Sequence of chain 1.D:
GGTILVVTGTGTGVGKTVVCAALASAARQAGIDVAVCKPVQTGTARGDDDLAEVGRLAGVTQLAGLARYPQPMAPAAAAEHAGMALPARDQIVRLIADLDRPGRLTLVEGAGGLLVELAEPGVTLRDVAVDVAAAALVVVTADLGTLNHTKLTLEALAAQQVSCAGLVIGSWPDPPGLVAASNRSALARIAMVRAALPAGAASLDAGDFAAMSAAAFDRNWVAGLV

Binding-site contacts:
Ligand atom C03 contacts residue THR18 of chain 1.C at 3.3 Å.
Ligand atom C02 contacts residue THR48 of chain 1.C at 3.6 Å.
Ligand atom C04 contacts residue THR48 of chain 1.C at 3.4 Å.
Ligand atom N24 contacts residue GLY151 of chain 1.D at 3.3 Å.
Ligand atom O10 contacts residue LYS44 of chain 1.C at 3.2 Å (salt-bridge).
Ligand atom O10 contacts residue GLY118 of chain 1.C at 3.0 Å (h-bond).
Ligand atom C05 contacts residue THR48 of chain 1.C at 3.4 Å.
Ligand atom C19 contacts residue LEU150 of chain 1.D at 3.5 Å (hydrophobic).
Ligand atom O13 contacts residue ASP56 of chain 1.C at 2.6 Å (salt-bridge).
Ligand atom N24 contacts residue ASN154 of chain 1.D at 2.9 Å (h-bond).
Ligand atom C09 contacts residue SO41 of chain 1.M at 3.6 Å.
Ligand atom O10 contacts residue LYS22 of chain 1.C at 3.5 Å.
Ligand atom O14 contacts residue GLN47 of chain 1.C at 3.0 Å (h-bond).
Ligand atom O14 contacts residue ASP56 of chain 1.C at 3.0 Å (salt-bridge).
Ligand atom C16 contacts residue GLY118 of chain 1.C at 3.4 Å.
Ligand atom C06 contacts residue ARG52 of chain 1.C at 3.4 Å.
Ligand atom N24 contacts residue LEU153 of chain 1.D at 3.2 Å (h-bond).
Ligand atom O11 contacts residue THR18 of chain 1.C at 2.6 Å (h-bond).
Ligand atom N25 contacts residue VAL122 of chain 1.C at 3.5 Å.
Ligand atom O11 contacts residue SO41 of chain 1.M at 3.5 Å (h-bond).
Ligand atom O13 contacts residue THR23 of chain 1.C at 3.6 Å.
Ligand atom O01 contacts residue THR48 of chain 1.C at 3.3 Å (h-bond).
Ligand atom C08 contacts residue SO41 of chain 1.M at 3.6 Å.
Ligand atom O11 contacts residue GLY118 of chain 1.C at 3.0 Å (h-bond).
Ligand atom N23 contacts residue THR152 of chain 1.D at 3.4 Å (h-bond).
Ligand atom N22 contacts residue GLY151 of chain 1.D at 3.1 Å (h-bond).
Ligand atom O14 contacts residue LYS44 of chain 1.C at 3.5 Å (salt-bridge).
Ligand atom C17 contacts residue VAL122 of chain 1.C at 3.6 Å (hydrophobic).
Ligand atom C09 contacts residue LYS22 of chain 1.C at 3.5 Å.
Ligand atom N23 contacts residue GLY151 of chain 1.D at 3.2 Å.
Ligand atom C21 contacts residue GLY151 of chain 1.D at 3.7 Å.
Ligand atom C16 contacts residue PRO81 of chain 1.C at 3.7 Å (hydrophobic).
Ligand atom C05 contacts residue PRO78 of chain 1.C at 3.6 Å (hydrophobic).
Ligand atom O13 contacts residue SO41 of chain 1.M at 3.4 Å (h-bond).
Ligand atom C12 contacts residue ASP56 of chain 1.C at 3.2 Å.
Ligand atom C09 contacts residue GLY118 of chain 1.C at 3.4 Å.
Ligand atom C09 contacts residue THR18 of chain 1.C at 3.6 Å.
Ligand atom O10 contacts residue ALA117 of chain 1.C at 3.3 Å.
Ligand atom N23 contacts residue LEU153 of chain 1.D at 3.0 Å (h-bond).
Ligand atom O11 contacts residue LYS22 of chain 1.C at 2.9 Å (salt-bridge).

A protein and the small-molecule ligand that binds it are described below.
Small molecule (SMILES): O=C(O)C(C(=O)O)[C@@H]1CCC[C@H]1C(=O)c1ccc(-c2nnn[nH]2)cc1

Sequence of chain 1.C:
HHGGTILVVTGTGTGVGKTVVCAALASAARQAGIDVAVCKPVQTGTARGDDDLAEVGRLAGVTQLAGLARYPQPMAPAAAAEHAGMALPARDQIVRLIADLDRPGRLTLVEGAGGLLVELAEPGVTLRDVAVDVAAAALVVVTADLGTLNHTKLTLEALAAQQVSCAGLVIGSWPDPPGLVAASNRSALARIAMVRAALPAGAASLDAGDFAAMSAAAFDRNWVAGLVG